Binding-site contacts:
Ligand atom O6 contacts residue LEU620 of chain 1.A at 4.1 Å.
Ligand atom C3 contacts residue GLU616 of chain 1.A at 4.5 Å.
Ligand atom O5 contacts residue GLY615 of chain 1.A at 3.6 Å.
Ligand atom C1 contacts residue ASN657 of chain 1.A at 1.5 Å.
Ligand atom O7 contacts residue GLU616 of chain 1.A at 4.2 Å.
Ligand atom O5 contacts residue ASN657 of chain 1.A at 2.4 Å (h-bond).
Ligand atom C8 contacts residue THR656 of chain 1.A at 4.5 Å.
Ligand atom C5 contacts residue GLY615 of chain 1.A at 4.4 Å.
Ligand atom O7 contacts residue ASN657 of chain 1.A at 3.8 Å.
Ligand atom C2 contacts residue GLU616 of chain 1.A at 4.3 Å.
Ligand atom C7 contacts residue ASN657 of chain 1.A at 3.0 Å.
Ligand atom C8 contacts residue TYR666 of chain 1.A at 4.5 Å (hydrophobic).
Ligand atom O3 contacts residue GLU616 of chain 1.A at 3.3 Å.
Ligand atom C1 contacts residue GLY615 of chain 1.A at 4.1 Å.
Ligand atom C3 contacts residue ASN657 of chain 1.A at 3.9 Å.
Ligand atom C8 contacts residue THR655 of chain 1.A at 3.7 Å.
Ligand atom C2 contacts residue GLU616 of chain 1.A at 4.2 Å.
Ligand atom C5 contacts residue ASN657 of chain 1.A at 3.7 Å.
Ligand atom C6 contacts residue GLY615 of chain 1.A at 4.5 Å.
Ligand atom O6 contacts residue SER618 of chain 1.A at 3.6 Å (h-bond).
Ligand atom C4 contacts residue GLU616 of chain 1.A at 4.2 Å.
Ligand atom C1 contacts residue GLU616 of chain 1.A at 3.9 Å.
Ligand atom C4 contacts residue ASN657 of chain 1.A at 4.3 Å.
Ligand atom C6 contacts residue GLU616 of chain 1.A at 4.4 Å.
Ligand atom C6 contacts residue LEU620 of chain 1.A at 4.4 Å (hydrophobic).
Ligand atom O4 contacts residue GLY615 of chain 1.A at 4.0 Å.
Ligand atom C8 contacts residue SER618 of chain 1.A at 4.4 Å.
Ligand atom C8 contacts residue ASN657 of chain 1.A at 3.4 Å.
Ligand atom O3 contacts residue SER618 of chain 1.A at 4.4 Å.
Ligand atom N2 contacts residue ASN657 of chain 1.A at 2.4 Å (h-bond).
Ligand atom C6 contacts residue GLU616 of chain 1.A at 4.4 Å.
Ligand atom N2 contacts residue TYR666 of chain 1.A at 4.0 Å.
Ligand atom C3 contacts residue GLU616 of chain 1.A at 4.1 Å.
Ligand atom C1 contacts residue TYR666 of chain 1.A at 4.2 Å (hydrophobic).
Ligand atom C2 contacts residue ASN657 of chain 1.A at 2.6 Å.
Ligand atom O7 contacts residue GLY615 of chain 1.A at 4.3 Å.
Ligand atom O6 contacts residue GLU616 of chain 1.A at 3.5 Å (salt-bridge).
Ligand atom C2 contacts residue GLY615 of chain 1.A at 4.2 Å.
Ligand atom C6 contacts residue SER618 of chain 1.A at 3.1 Å.

Sequence of chain 1.A:
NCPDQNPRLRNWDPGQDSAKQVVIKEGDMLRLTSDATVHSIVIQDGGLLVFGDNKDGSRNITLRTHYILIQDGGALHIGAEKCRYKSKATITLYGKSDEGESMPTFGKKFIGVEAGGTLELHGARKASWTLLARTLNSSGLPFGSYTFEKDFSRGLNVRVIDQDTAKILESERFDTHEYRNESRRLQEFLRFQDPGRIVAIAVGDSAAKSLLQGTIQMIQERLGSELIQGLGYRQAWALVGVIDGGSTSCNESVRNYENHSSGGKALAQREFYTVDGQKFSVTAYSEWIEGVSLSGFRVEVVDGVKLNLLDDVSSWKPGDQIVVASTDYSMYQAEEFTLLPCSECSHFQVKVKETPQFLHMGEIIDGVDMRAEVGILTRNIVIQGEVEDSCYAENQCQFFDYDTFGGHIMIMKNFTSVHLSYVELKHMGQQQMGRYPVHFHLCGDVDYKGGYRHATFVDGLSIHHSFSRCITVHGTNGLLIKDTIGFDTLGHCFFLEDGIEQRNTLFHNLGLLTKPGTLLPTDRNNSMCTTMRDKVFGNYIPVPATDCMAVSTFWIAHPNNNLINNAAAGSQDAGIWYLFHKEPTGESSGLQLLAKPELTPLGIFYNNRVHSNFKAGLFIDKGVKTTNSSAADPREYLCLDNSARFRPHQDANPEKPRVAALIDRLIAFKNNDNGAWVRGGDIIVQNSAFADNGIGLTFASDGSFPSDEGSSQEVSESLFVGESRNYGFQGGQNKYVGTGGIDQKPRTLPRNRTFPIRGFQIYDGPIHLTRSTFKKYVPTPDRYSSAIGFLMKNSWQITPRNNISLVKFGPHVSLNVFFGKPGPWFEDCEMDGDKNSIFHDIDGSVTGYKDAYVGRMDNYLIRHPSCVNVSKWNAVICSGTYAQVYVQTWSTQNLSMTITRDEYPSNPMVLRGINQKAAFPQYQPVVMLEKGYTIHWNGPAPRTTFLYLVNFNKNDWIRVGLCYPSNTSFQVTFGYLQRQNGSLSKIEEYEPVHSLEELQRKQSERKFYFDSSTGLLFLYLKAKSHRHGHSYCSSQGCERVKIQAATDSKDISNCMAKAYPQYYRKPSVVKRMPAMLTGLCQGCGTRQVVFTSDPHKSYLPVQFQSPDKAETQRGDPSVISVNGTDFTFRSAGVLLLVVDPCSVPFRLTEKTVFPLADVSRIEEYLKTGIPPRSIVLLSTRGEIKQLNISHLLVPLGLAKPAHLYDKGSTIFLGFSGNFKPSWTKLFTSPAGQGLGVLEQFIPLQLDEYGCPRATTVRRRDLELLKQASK

The protein below binds the small molecule below.
Small molecule (SMILES): CC(=O)N[C@H]1[C@H](O[C@H]2[C@H](O)[C@@H](NC(C)=O)CO[C@@H]2CO)O[C@H](CO)[C@@H](O[C@@H]2O[C@H](CO)[C@@H](O)[C@H](O[C@H]3O[C@H](CO)[C@@H](O)[C@H](O)[C@@H]3O)[C@@H]2O)[C@@H]1O